Sequence of chain 1.C:
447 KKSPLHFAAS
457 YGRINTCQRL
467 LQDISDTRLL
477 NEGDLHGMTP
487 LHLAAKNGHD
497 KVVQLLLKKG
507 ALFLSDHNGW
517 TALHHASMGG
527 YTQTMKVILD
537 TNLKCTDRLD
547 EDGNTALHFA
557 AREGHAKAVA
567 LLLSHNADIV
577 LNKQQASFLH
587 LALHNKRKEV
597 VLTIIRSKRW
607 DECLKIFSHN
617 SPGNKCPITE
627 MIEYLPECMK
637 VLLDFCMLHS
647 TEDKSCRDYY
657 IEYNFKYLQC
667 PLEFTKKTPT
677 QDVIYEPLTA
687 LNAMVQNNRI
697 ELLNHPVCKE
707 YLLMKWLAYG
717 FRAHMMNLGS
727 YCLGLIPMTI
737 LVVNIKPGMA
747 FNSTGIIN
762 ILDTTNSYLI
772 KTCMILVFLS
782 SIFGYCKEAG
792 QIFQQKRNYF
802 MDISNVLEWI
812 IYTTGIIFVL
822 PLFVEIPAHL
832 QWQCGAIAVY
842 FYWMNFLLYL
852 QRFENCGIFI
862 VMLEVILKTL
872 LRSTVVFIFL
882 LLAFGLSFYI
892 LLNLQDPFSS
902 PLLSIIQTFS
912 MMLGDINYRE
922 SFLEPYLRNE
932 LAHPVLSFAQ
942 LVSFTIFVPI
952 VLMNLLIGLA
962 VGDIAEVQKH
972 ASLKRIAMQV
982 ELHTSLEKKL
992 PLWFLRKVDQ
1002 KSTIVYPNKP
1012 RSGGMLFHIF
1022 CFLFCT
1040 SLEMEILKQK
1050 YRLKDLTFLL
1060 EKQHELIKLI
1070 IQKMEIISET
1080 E

Binding-site contacts:
Ligand atom C06 contacts residue LEU664 of chain 1.C at 4.5 Å (hydrophobic).
Ligand atom S01 contacts residue CYS622 of chain 1.C at 3.2 Å (h-bond).
Ligand atom C09 contacts residue LEU610 of chain 1.C at 4.2 Å (hydrophobic).
Ligand atom C06 contacts residue THR685 of chain 1.C at 4.3 Å.
Ligand atom C04 contacts residue CYS666 of chain 1.C at 4.4 Å (hydrophobic).
Ligand atom C08 contacts residue TYR663 of chain 1.C at 3.8 Å (hydrophobic).
Ligand atom C06 contacts residue CYS666 of chain 1.C at 4.3 Å (hydrophobic).
Ligand atom C08 contacts residue GLN665 of chain 1.C at 3.8 Å.
Ligand atom C07 contacts residue TYR663 of chain 1.C at 3.3 Å (hydrophobic).
Ligand atom C07 contacts residue LYS662 of chain 1.C at 3.2 Å.
Ligand atom S01 contacts residue PHE613 of chain 1.C at 3.6 Å.
Ligand atom C04 contacts residue ILE624 of chain 1.C at 4.2 Å (hydrophobic).
Ligand atom S01 contacts residue PRO623 of chain 1.C at 3.6 Å.
Ligand atom C07 contacts residue LEU664 of chain 1.C at 3.9 Å (hydrophobic).
Ligand atom C02 contacts residue CYS622 of chain 1.C at 1.8 Å (hydrophobic).
Ligand atom C10 contacts residue ILE624 of chain 1.C at 4.3 Å (hydrophobic).
Ligand atom C06 contacts residue GLN665 of chain 1.C at 3.5 Å.
Ligand atom C07 contacts residue GLN665 of chain 1.C at 3.1 Å.
Ligand atom C09 contacts residue LYS662 of chain 1.C at 4.4 Å.
Ligand atom N03 contacts residue CYS622 of chain 1.C at 2.3 Å (h-bond).
Ligand atom C06 contacts residue TYR663 of chain 1.C at 3.4 Å (hydrophobic).
Ligand atom C02 contacts residue ILE624 of chain 1.C at 4.3 Å (hydrophobic).
Ligand atom C05 contacts residue ILE624 of chain 1.C at 4.1 Å (hydrophobic).
Ligand atom C04 contacts residue CYS622 of chain 1.C at 3.3 Å (hydrophobic).
Ligand atom N03 contacts residue ILE624 of chain 1.C at 3.4 Å.
Ligand atom C08 contacts residue LYS662 of chain 1.C at 3.1 Å.
Ligand atom C02 contacts residue PRO623 of chain 1.C at 3.8 Å (hydrophobic).

This protein binds this small molecule.
Small molecule (SMILES): S=CNCc1ccccc1